Sequence of chain 4.B:
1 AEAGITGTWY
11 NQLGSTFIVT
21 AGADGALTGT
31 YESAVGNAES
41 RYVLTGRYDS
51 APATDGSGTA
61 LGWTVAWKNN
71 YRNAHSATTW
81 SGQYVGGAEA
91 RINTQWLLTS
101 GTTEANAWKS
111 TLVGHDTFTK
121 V

Binding-site contacts:
Ligand atom C4' contacts residue SER76 of chain 1.A at 3.8 Å.
Ligand atom OXT contacts residue TRP67 of chain 1.A at 3.8 Å.
Ligand atom CM3 contacts residue TRP67 of chain 1.A at 2.9 Å (hydrophobic).
Ligand atom N1' contacts residue LEU98 of chain 1.A at 3.9 Å.
Ligand atom CM5 contacts residue ALA74 of chain 1.A at 3.8 Å (hydrophobic).
Ligand atom C1' contacts residue TRP67 of chain 1.A at 3.8 Å (hydrophobic).
Ligand atom C3' contacts residue ALA38 of chain 1.A at 3.6 Å (hydrophobic).
Ligand atom C4 contacts residue ASP116 of chain 1.A at 3.4 Å.
Ligand atom C2' contacts residue SER33 of chain 1.A at 3.9 Å.
Ligand atom C2' contacts residue VAL35 of chain 1.A at 3.6 Å (hydrophobic).
Ligand atom C2' contacts residue TRP67 of chain 1.A at 3.4 Å (hydrophobic).
Ligand atom O4' contacts residue TRP67 of chain 1.A at 3.1 Å.
Ligand atom O contacts residue ASN11 of chain 1.A at 3.2 Å (h-bond).
Ligand atom CM5 contacts residue SER76 of chain 1.A at 2.7 Å.
Ligand atom C3 contacts residue ASP116 of chain 1.A at 3.1 Å.
Ligand atom C5' contacts residue TRP67 of chain 1.A at 3.7 Å (hydrophobic).
Ligand atom O4' contacts residue ALA74 of chain 1.A at 2.5 Å.
Ligand atom C4' contacts residue TRP67 of chain 1.A at 3.3 Å (hydrophobic).
Ligand atom C contacts residue SER15 of chain 1.A at 3.6 Å.
Ligand atom O contacts residue SER15 of chain 1.A at 2.7 Å (h-bond).
Ligand atom C4 contacts residue TRP96 of chain 1.A at 2.9 Å (hydrophobic).
Ligand atom CM3 contacts residue ALA38 of chain 1.A at 2.4 Å (hydrophobic).
Ligand atom OXT contacts residue SER15 of chain 1.A at 3.7 Å.
Ligand atom C6' contacts residue LEU98 of chain 1.A at 3.3 Å (hydrophobic).
Ligand atom C3' contacts residue TRP67 of chain 1.A at 3.1 Å (hydrophobic).
Ligand atom C contacts residue SER33 of chain 1.A at 3.4 Å.
Ligand atom OXT contacts residue SER33 of chain 1.A at 2.4 Å (h-bond).
Ligand atom O contacts residue TYR31 of chain 1.A at 2.7 Å (h-bond).
Ligand atom CM3 contacts residue ASN37 of chain 1.A at 3.6 Å.
Ligand atom C6 contacts residue TRP108 of chain 4.B at 3.9 Å (hydrophobic).
Ligand atom N1 contacts residue TRP67 of chain 1.A at 3.4 Å.
Ligand atom C4' contacts residue ALA74 of chain 1.A at 3.8 Å (hydrophobic).
Ligand atom C4' contacts residue ASN37 of chain 1.A at 3.8 Å.
Ligand atom O4' contacts residue SER76 of chain 1.A at 3.6 Å.
Ligand atom OXT contacts residue TYR31 of chain 1.A at 3.5 Å.
Ligand atom O4' contacts residue ASN37 of chain 1.A at 2.8 Å (h-bond).
Ligand atom C5 contacts residue TRP96 of chain 1.A at 2.9 Å (hydrophobic).
Ligand atom C contacts residue TYR31 of chain 1.A at 3.5 Å (hydrophobic).
Ligand atom N1' contacts residue TRP108 of chain 4.B at 3.6 Å.
Ligand atom C5' contacts residue SER76 of chain 1.A at 3.4 Å.

Sequence of chain 1.A:
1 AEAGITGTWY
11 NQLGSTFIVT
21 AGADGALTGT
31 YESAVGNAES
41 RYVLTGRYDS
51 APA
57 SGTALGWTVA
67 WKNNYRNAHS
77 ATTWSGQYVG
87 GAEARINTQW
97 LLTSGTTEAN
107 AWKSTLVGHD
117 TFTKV

The small molecule below binds the protein below.
Small molecule (SMILES): Cc1cc(N=Nc2ccccc2C(=O)O)cc(C)c1O